This protein binds this small molecule.
Small molecule (SMILES): O=P(O)(O)OC[C@H]1O[C@](O)(COP(=O)(O)O)[C@@H](O)[C@@H]1O

Sequence of chain 1.E:
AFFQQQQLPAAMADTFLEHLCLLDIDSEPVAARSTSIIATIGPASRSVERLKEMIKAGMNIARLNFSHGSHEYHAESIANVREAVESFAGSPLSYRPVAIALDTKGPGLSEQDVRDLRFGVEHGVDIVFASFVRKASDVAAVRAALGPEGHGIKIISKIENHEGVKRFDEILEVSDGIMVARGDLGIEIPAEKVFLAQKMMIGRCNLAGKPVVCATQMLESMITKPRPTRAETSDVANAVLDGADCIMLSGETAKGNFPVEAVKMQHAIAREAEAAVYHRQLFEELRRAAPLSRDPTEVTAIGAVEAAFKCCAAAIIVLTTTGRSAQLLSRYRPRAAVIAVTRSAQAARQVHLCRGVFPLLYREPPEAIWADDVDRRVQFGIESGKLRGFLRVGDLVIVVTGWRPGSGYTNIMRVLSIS

Binding-site contacts:
Ligand atom O3 contacts residue TRP398 of chain 1.E at 3.6 Å.
Ligand atom P2 contacts residue SER353 of chain 1.E at 3.6 Å.
Ligand atom O6 contacts residue THR349 of chain 1.E at 3.1 Å (h-bond).
Ligand atom O6P contacts residue SER435 of chain 1.E at 3.0 Å (h-bond).
Ligand atom O5P contacts residue THR349 of chain 1.E at 3.3 Å (h-bond).
Ligand atom C6 contacts residue THR438 of chain 1.E at 3.4 Å.
Ligand atom O4 contacts residue THR438 of chain 1.E at 3.5 Å (h-bond).
Ligand atom C5 contacts residue GLY434 of chain 1.E at 3.4 Å.
Ligand atom C4 contacts residue GLY434 of chain 1.E at 3.3 Å.
Ligand atom O4P contacts residue ARG352 of chain 1.E at 3.8 Å.
Ligand atom O6P contacts residue SER353 of chain 1.E at 3.6 Å.
Ligand atom O3 contacts residue GLY430 of chain 1.E at 3.2 Å.
Ligand atom P1 contacts residue ARG405 of chain 1.E at 3.7 Å.
Ligand atom O3 contacts residue ARG432 of chain 1.E at 2.7 Å (salt-bridge).
Ligand atom O5P contacts residue SER435 of chain 1.E at 2.6 Å (h-bond).
Ligand atom C6 contacts residue LEU347 of chain 1.E at 3.6 Å (hydrophobic).
Ligand atom O4 contacts residue TYR437 of chain 1.E at 2.9 Å (h-bond).
Ligand atom O2P contacts residue PRO433 of chain 1.E at 3.7 Å.
Ligand atom O2 contacts residue LEU347 of chain 1.E at 3.5 Å.
Ligand atom O4 contacts residue GLY434 of chain 1.E at 2.6 Å (h-bond).
Ligand atom C3 contacts residue GLY434 of chain 1.E at 3.5 Å.
Ligand atom O6 contacts residue THR348 of chain 1.E at 3.6 Å.
Ligand atom O2P contacts residue GLY434 of chain 1.E at 2.8 Å (h-bond).
Ligand atom O3P contacts residue ARG405 of chain 1.E at 3.0 Å (salt-bridge).
Ligand atom C6 contacts residue SER353 of chain 1.E at 3.7 Å.
Ligand atom O6P contacts residue GLY436 of chain 1.E at 2.9 Å (h-bond).
Ligand atom O5P contacts residue THR348 of chain 1.E at 3.6 Å.
Ligand atom O5 contacts residue LEU347 of chain 1.E at 3.7 Å.
Ligand atom C3 contacts residue ARG432 of chain 1.E at 3.3 Å.
Ligand atom P2 contacts residue THR348 of chain 1.E at 3.5 Å.
Ligand atom O3P contacts residue TRP398 of chain 1.E at 2.7 Å (h-bond).
Ligand atom O4P contacts residue THR348 of chain 1.E at 2.5 Å (h-bond).
Ligand atom O2 contacts residue GLY430 of chain 1.E at 3.6 Å (h-bond).
Ligand atom O1 contacts residue GLY434 of chain 1.E at 3.7 Å.
Ligand atom O4 contacts residue GLY436 of chain 1.E at 3.7 Å.
Ligand atom O5P contacts residue THR350 of chain 1.E at 2.7 Å (h-bond).
Ligand atom O1P contacts residue ARG405 of chain 1.E at 2.8 Å (salt-bridge).
Ligand atom P2 contacts residue SER435 of chain 1.E at 3.4 Å.
Ligand atom O4P contacts residue SER353 of chain 1.E at 2.7 Å (h-bond).
Ligand atom P2 contacts residue THR349 of chain 1.E at 3.7 Å.